This protein binds this small molecule.
Small molecule (SMILES): CC(=O)N[C@@H]1[C@@H](O)[C@H](O)[C@@H](CO)O[C@H]1O

Sequence of chain 1.A:
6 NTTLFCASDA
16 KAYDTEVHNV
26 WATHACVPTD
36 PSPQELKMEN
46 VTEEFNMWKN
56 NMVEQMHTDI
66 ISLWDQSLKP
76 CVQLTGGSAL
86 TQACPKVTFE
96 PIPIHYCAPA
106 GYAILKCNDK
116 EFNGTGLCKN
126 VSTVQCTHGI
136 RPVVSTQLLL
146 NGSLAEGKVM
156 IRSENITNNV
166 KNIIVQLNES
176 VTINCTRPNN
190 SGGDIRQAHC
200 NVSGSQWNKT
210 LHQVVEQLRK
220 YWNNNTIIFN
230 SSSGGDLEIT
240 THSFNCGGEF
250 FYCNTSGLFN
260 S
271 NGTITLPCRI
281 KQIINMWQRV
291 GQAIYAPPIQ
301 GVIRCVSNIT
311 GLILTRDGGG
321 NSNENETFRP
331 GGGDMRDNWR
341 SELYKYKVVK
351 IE

Binding-site contacts:
Ligand atom C2 contacts residue GLU174 of chain 1.A at 4.4 Å.
Ligand atom C7 contacts residue ASN173 of chain 1.A at 3.4 Å.
Ligand atom C7 contacts residue GLU174 of chain 1.A at 4.3 Å.
Ligand atom C4 contacts residue ASN173 of chain 1.A at 4.2 Å.
Ligand atom O7 contacts residue GLY152 of chain 1.A at 3.4 Å (h-bond).
Ligand atom N2 contacts residue GLY152 of chain 1.A at 4.4 Å.
Ligand atom C6 contacts residue LYS153 of chain 1.A at 3.5 Å.
Ligand atom C8 contacts residue GLU174 of chain 1.A at 4.0 Å.
Ligand atom O6 contacts residue GLN216 of chain 1.A at 3.5 Å (h-bond).
Ligand atom C3 contacts residue ASN173 of chain 1.A at 3.8 Å.
Ligand atom O5 contacts residue LYS153 of chain 1.A at 3.4 Å.
Ligand atom C1 contacts residue ASN173 of chain 1.A at 1.4 Å.
Ligand atom C5 contacts residue ASN173 of chain 1.A at 3.6 Å.
Ligand atom O6 contacts residue GLN212 of chain 1.A at 3.7 Å.
Ligand atom O5 contacts residue VAL154 of chain 1.A at 4.2 Å.
Ligand atom O6 contacts residue VAL154 of chain 1.A at 3.7 Å.
Ligand atom O4 contacts residue GLN212 of chain 1.A at 3.6 Å (h-bond).
Ligand atom C4 contacts residue GLN212 of chain 1.A at 4.3 Å.
Ligand atom C5 contacts residue GLN212 of chain 1.A at 3.8 Å.
Ligand atom O7 contacts residue ASN173 of chain 1.A at 3.5 Å (h-bond).
Ligand atom C8 contacts residue ASN173 of chain 1.A at 4.5 Å.
Ligand atom C5 contacts residue LYS153 of chain 1.A at 4.0 Å.
Ligand atom N2 contacts residue ASN173 of chain 1.A at 2.9 Å (h-bond).
Ligand atom C7 contacts residue GLY152 of chain 1.A at 4.1 Å.
Ligand atom C1 contacts residue GLU174 of chain 1.A at 4.4 Å.
Ligand atom O4 contacts residue LYS153 of chain 1.A at 4.1 Å.
Ligand atom C1 contacts residue GLY152 of chain 1.A at 3.8 Å.
Ligand atom C6 contacts residue GLN212 of chain 1.A at 3.0 Å.
Ligand atom C1 contacts residue LYS153 of chain 1.A at 4.1 Å.
Ligand atom C4 contacts residue LYS153 of chain 1.A at 3.6 Å.
Ligand atom C2 contacts residue ASN173 of chain 1.A at 2.5 Å.
Ligand atom O5 contacts residue ASN173 of chain 1.A at 2.4 Å (h-bond).
Ligand atom N2 contacts residue GLU174 of chain 1.A at 3.5 Å (salt-bridge).
Ligand atom C2 contacts residue LYS153 of chain 1.A at 4.5 Å.
Ligand atom O6 contacts residue LYS153 of chain 1.A at 3.4 Å.
Ligand atom C2 contacts residue GLY152 of chain 1.A at 4.1 Å.
Ligand atom O5 contacts residue GLY152 of chain 1.A at 4.2 Å.